The small molecule below binds the protein below.
Small molecule (SMILES): NC1(C(=O)O)CC1

Binding-site contacts:
Ligand atom C contacts residue GLN80 of chain 1.C at 3.6 Å.
Ligand atom CB contacts residue THR199 of chain 1.C at 3.6 Å.
Ligand atom OXT contacts residue SER78 of chain 1.C at 2.8 Å (h-bond).
Ligand atom N contacts residue LYS51 of chain 1.C at 2.8 Å (salt-bridge).
Ligand atom CG contacts residue THR199 of chain 1.C at 3.5 Å.
Ligand atom O contacts residue LYS51 of chain 1.C at 3.9 Å.
Ligand atom CA contacts residue GLN80 of chain 1.C at 4.4 Å.
Ligand atom OXT contacts residue TYR294 of chain 1.C at 3.5 Å (h-bond).
Ligand atom CB contacts residue VAL198 of chain 1.C at 4.4 Å (hydrophobic).
Ligand atom OXT contacts residue ASN79 of chain 1.C at 4.0 Å.
Ligand atom CB contacts residue PLP1 of chain 1.I at 3.6 Å.
Ligand atom O contacts residue GLN80 of chain 1.C at 2.8 Å (h-bond).
Ligand atom O contacts residue SER78 of chain 1.C at 3.7 Å.
Ligand atom CA contacts residue LYS51 of chain 1.C at 3.5 Å.
Ligand atom C contacts residue LYS51 of chain 1.C at 4.2 Å.
Ligand atom CG contacts residue GLY161 of chain 1.C at 3.3 Å.
Ligand atom CG contacts residue LYS51 of chain 1.C at 3.3 Å.
Ligand atom N contacts residue PLP1 of chain 1.I at 1.5 Å.
Ligand atom N contacts residue TYR294 of chain 1.C at 3.3 Å.
Ligand atom C contacts residue ASN79 of chain 1.C at 3.9 Å.
Ligand atom OXT contacts residue GLN80 of chain 1.C at 3.7 Å.
Ligand atom CB contacts residue TYR294 of chain 1.C at 3.3 Å (hydrophobic).
Ligand atom O contacts residue TYR294 of chain 1.C at 3.9 Å.
Ligand atom CA contacts residue PLP1 of chain 1.I at 2.6 Å.
Ligand atom C contacts residue SER78 of chain 1.C at 3.6 Å.
Ligand atom CA contacts residue TYR294 of chain 1.C at 3.4 Å (hydrophobic).
Ligand atom C contacts residue PLP1 of chain 1.I at 3.6 Å.
Ligand atom O contacts residue ASN79 of chain 1.C at 2.9 Å (h-bond).
Ligand atom C contacts residue TYR294 of chain 1.C at 3.4 Å (hydrophobic).
Ligand atom CG contacts residue PLP1 of chain 1.I at 3.2 Å.
Ligand atom O contacts residue PLP1 of chain 1.I at 3.3 Å (h-bond).

Sequence of chain 1.C:
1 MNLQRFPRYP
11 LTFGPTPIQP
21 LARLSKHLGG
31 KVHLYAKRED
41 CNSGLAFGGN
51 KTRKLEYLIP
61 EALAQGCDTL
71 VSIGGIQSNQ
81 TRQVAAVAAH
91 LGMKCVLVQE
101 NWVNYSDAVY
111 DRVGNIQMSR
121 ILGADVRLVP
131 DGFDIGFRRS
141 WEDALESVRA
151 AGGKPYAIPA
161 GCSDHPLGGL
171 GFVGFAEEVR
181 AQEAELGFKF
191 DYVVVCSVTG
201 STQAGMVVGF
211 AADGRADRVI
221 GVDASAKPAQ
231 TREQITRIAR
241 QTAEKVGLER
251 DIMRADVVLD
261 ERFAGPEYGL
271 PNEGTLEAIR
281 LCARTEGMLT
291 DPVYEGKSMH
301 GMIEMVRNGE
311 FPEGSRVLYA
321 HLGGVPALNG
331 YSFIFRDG